Binding-site contacts:
Ligand atom C7 contacts residue ASN208 of chain 1.B at 3.2 Å.
Ligand atom N2 contacts residue ASN208 of chain 1.B at 2.9 Å (h-bond).
Ligand atom C5 contacts residue PHE206 of chain 1.B at 3.9 Å (hydrophobic).
Ligand atom C8 contacts residue LEU109 of chain 1.C at 4.3 Å (hydrophobic).
Ligand atom O5 contacts residue ASN208 of chain 1.B at 2.4 Å (h-bond).
Ligand atom C6 contacts residue PHE206 of chain 1.B at 4.1 Å (hydrophobic).
Ligand atom C4 contacts residue ASN208 of chain 1.B at 4.2 Å.
Ligand atom C2 contacts residue ASN208 of chain 1.B at 2.5 Å.
Ligand atom C1 contacts residue ASN208 of chain 1.B at 1.4 Å.
Ligand atom C3 contacts residue ASN208 of chain 1.B at 3.8 Å.
Ligand atom C8 contacts residue ASN208 of chain 1.B at 4.4 Å.
Ligand atom O7 contacts residue ASN208 of chain 1.B at 3.2 Å (h-bond).
Ligand atom O5 contacts residue PHE206 of chain 1.B at 4.4 Å.
Ligand atom C5 contacts residue ASN208 of chain 1.B at 3.7 Å.
Ligand atom C8 contacts residue GLN111 of chain 1.C at 3.2 Å.
Ligand atom C7 contacts residue GLN111 of chain 1.C at 4.3 Å.

Sequence of chain 1.B:
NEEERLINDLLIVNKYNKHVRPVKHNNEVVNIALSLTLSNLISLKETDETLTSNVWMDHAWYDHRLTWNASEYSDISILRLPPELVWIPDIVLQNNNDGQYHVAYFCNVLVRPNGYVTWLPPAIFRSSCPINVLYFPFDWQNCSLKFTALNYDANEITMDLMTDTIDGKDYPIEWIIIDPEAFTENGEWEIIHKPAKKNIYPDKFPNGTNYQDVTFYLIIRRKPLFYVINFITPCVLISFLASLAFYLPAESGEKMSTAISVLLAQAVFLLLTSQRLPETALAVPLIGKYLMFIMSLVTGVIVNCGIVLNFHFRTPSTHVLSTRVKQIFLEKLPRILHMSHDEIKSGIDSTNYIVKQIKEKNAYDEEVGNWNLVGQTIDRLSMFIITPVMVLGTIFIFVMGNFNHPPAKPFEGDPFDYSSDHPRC

Sequence of chain 1.C:
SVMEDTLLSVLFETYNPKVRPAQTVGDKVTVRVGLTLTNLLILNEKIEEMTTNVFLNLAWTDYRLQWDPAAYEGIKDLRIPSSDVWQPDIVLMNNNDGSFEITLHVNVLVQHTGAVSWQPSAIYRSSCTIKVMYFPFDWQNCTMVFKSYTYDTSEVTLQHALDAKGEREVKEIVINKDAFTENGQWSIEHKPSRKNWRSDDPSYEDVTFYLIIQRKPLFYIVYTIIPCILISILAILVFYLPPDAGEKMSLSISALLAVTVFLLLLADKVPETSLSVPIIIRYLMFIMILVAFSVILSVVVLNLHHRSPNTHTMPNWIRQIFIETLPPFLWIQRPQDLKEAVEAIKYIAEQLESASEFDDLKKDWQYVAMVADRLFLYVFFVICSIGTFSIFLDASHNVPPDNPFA

A protein and the small-molecule ligand that binds it are described below.
Small molecule (SMILES): CC(=O)N[C@@H]1[C@@H](O)[C@H](O)[C@@H](CO)O[C@H]1O